This small molecule binds to this protein.
Small molecule (SMILES): C[C@H]1CCC[C@H](O)CCC/C=C/c2cc(O)cc(O)c2C(=O)O1

Binding-site contacts:
Ligand atom OAB contacts residue GLY32 of chain 1.B at 2.9 Å (h-bond).
Ligand atom OAB contacts residue SER103 of chain 1.B at 3.6 Å.
Ligand atom OAE contacts residue VAL153 of chain 1.B at 3.2 Å.
Ligand atom CAQ contacts residue ALA102 of chain 1.B at 3.3 Å (hydrophobic).
Ligand atom CAH contacts residue ILE191 of chain 1.B at 3.6 Å (hydrophobic).
Ligand atom CAK contacts residue LEU135 of chain 1.B at 3.9 Å (hydrophobic).
Ligand atom CAS contacts residue TRP183 of chain 1.B at 3.5 Å (hydrophobic).
Ligand atom CAF contacts residue HIS242 of chain 1.B at 3.8 Å.
Ligand atom CAM contacts residue HIS242 of chain 1.B at 3.4 Å.
Ligand atom OAC contacts residue PRO188 of chain 1.B at 3.6 Å.
Ligand atom CAV contacts residue ASP31 of chain 1.B at 3.9 Å.
Ligand atom CAM contacts residue MET154 of chain 1.B at 3.5 Å (hydrophobic).
Ligand atom CAR contacts residue PRO128 of chain 1.B at 3.9 Å (hydrophobic).
Ligand atom CAO contacts residue MET154 of chain 1.B at 3.9 Å (hydrophobic).
Ligand atom CAU contacts residue TRP183 of chain 1.B at 3.7 Å (hydrophobic).
Ligand atom CAT contacts residue TRP183 of chain 1.B at 3.9 Å (hydrophobic).
Ligand atom OAE contacts residue VAL158 of chain 1.B at 3.2 Å.
Ligand atom OAD contacts residue GLY32 of chain 1.B at 3.6 Å.
Ligand atom OAB contacts residue ALA102 of chain 1.B at 3.1 Å.
Ligand atom OAP contacts residue HIS242 of chain 1.B at 3.5 Å (h-bond).
Ligand atom CAM contacts residue PHE243 of chain 1.B at 3.5 Å (hydrophobic).
Ligand atom CAJ contacts residue HIS242 of chain 1.B at 3.4 Å.
Ligand atom OAB contacts residue TRP183 of chain 1.B at 3.9 Å.
Ligand atom OAD contacts residue SER103 of chain 1.B at 2.9 Å (h-bond).
Ligand atom CAO contacts residue HIS242 of chain 1.B at 3.5 Å.
Ligand atom CAV contacts residue HIS242 of chain 1.B at 3.8 Å.
Ligand atom OAD contacts residue TRP183 of chain 1.B at 3.1 Å (h-bond).
Ligand atom OAP contacts residue ALA102 of chain 1.B at 3.8 Å.
Ligand atom CAU contacts residue ALA102 of chain 1.B at 3.9 Å (hydrophobic).
Ligand atom CAA contacts residue GLY32 of chain 1.B at 3.6 Å.
Ligand atom CAG contacts residue HIS242 of chain 1.B at 3.9 Å.
Ligand atom CAR contacts residue ILE191 of chain 1.B at 3.9 Å (hydrophobic).
Ligand atom CAO contacts residue VAL158 of chain 1.B at 3.9 Å (hydrophobic).
Ligand atom CAA contacts residue ASP31 of chain 1.B at 3.5 Å.
Ligand atom CAK contacts residue LEU132 of chain 1.B at 4.0 Å (hydrophobic).
Ligand atom CAA contacts residue LEU33 of chain 1.B at 3.6 Å (hydrophobic).
Ligand atom OAC contacts residue ILE191 of chain 1.B at 3.6 Å.
Ligand atom CAL contacts residue MET154 of chain 1.B at 3.5 Å (hydrophobic).
Ligand atom OAC contacts residue PRO192 of chain 1.B at 3.1 Å.
Ligand atom OAD contacts residue TYR187 of chain 1.B at 3.5 Å.

Sequence of chain 1.B:
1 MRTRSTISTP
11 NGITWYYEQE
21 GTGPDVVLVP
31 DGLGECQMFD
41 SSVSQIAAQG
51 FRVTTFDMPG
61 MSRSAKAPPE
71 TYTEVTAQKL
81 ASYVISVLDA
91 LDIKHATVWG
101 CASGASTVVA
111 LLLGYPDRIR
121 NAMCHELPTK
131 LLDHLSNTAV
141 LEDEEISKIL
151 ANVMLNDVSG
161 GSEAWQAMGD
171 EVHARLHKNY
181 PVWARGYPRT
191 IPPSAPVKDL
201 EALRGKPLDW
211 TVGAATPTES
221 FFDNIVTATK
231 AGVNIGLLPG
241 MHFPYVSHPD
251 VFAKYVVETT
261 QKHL